Binding-site contacts:
Ligand atom O4 contacts residue ARG175 of chain 2.L at 2.6 Å (salt-bridge).
Ligand atom C5 contacts residue ARG175 of chain 2.L at 4.4 Å.
Ligand atom C2 contacts residue GLU203 of chain 2.L at 4.1 Å.
Ligand atom C4 contacts residue GLN173 of chain 2.L at 3.7 Å.
Ligand atom C6 contacts residue THR102 of chain 2.L at 3.8 Å.
Ligand atom N1 contacts residue PHE169 of chain 2.L at 4.1 Å.
Ligand atom C2 contacts residue PHE169 of chain 2.L at 3.8 Å (hydrophobic).
Ligand atom C4 contacts residue THR102 of chain 2.L at 4.5 Å.
Ligand atom C6 contacts residue PHE169 of chain 2.L at 4.3 Å (hydrophobic).
Ligand atom C2 contacts residue GOL1 of chain 2.DB at 3.8 Å.
Ligand atom C2 contacts residue PHE202 of chain 2.L at 3.9 Å (hydrophobic).
Ligand atom N3 contacts residue GLN173 of chain 2.L at 2.9 Å (h-bond).
Ligand atom N1 contacts residue PHE202 of chain 2.L at 4.3 Å.
Ligand atom N3 contacts residue PHE169 of chain 2.L at 3.7 Å.
Ligand atom C4 contacts residue GLY103 of chain 2.L at 3.7 Å.
Ligand atom C5 contacts residue PHE169 of chain 2.L at 4.2 Å (hydrophobic).
Ligand atom O4 contacts residue GLY103 of chain 2.L at 3.6 Å.
Ligand atom O4 contacts residue GLN173 of chain 2.L at 3.6 Å.
Ligand atom C5 contacts residue GLY103 of chain 2.L at 3.4 Å.
Ligand atom O2 contacts residue GLU203 of chain 2.L at 3.4 Å.
Ligand atom O4 contacts residue ILE228 of chain 2.L at 3.9 Å.
Ligand atom N1 contacts residue GOL1 of chain 2.DB at 2.8 Å (h-bond).
Ligand atom N1 contacts residue THR101 of chain 2.L at 4.0 Å.
Ligand atom C5 contacts residue THR102 of chain 2.L at 3.8 Å.
Ligand atom C2 contacts residue GLN173 of chain 2.L at 3.5 Å.
Ligand atom O4 contacts residue PHE169 of chain 2.L at 4.3 Å.
Ligand atom O2 contacts residue GOL1 of chain 2.DB at 3.9 Å.
Ligand atom O2 contacts residue PHE202 of chain 2.L at 4.0 Å.
Ligand atom N1 contacts residue THR102 of chain 2.L at 4.4 Å.
Ligand atom O2 contacts residue PHE169 of chain 2.L at 4.0 Å.
Ligand atom O2 contacts residue GLN173 of chain 2.L at 2.8 Å (h-bond).
Ligand atom N3 contacts residue ARG175 of chain 2.L at 3.8 Å.
Ligand atom C4 contacts residue ARG175 of chain 2.L at 3.4 Å.
Ligand atom C6 contacts residue GLY103 of chain 2.L at 3.9 Å.
Ligand atom N3 contacts residue PHE202 of chain 2.L at 4.0 Å.
Ligand atom C4 contacts residue PHE169 of chain 2.L at 3.9 Å (hydrophobic).
Ligand atom C6 contacts residue THR101 of chain 2.L at 3.8 Å.
Ligand atom O2 contacts residue MSE204 of chain 2.L at 3.5 Å.
Ligand atom C6 contacts residue GOL1 of chain 2.DB at 3.4 Å.
Ligand atom N3 contacts residue GLY103 of chain 2.L at 4.3 Å.

Sequence of chain 2.L:
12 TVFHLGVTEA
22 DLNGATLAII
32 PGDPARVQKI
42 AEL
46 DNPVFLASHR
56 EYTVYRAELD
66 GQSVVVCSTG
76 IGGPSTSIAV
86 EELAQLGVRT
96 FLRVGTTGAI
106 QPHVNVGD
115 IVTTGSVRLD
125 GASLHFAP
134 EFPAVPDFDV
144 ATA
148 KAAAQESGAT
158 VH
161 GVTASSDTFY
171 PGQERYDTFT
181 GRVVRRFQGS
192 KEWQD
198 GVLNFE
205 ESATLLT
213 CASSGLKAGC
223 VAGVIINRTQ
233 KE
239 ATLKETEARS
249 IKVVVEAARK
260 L

The protein below binds the small molecule below.
Small molecule (SMILES): O=c1cc[nH]c(=O)[nH]1